Sequence of chain 1.B:
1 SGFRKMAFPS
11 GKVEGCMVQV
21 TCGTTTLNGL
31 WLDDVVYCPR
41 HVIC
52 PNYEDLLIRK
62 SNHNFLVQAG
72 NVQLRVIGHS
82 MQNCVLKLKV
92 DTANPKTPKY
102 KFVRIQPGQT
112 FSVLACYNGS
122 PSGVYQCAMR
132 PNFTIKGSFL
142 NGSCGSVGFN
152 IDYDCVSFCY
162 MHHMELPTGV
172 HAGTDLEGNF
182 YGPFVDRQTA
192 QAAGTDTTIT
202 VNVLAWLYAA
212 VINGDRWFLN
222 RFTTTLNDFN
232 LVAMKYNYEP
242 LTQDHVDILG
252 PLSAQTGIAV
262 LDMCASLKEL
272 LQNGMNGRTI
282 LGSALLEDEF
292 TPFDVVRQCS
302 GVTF

This protein binds this small molecule.
Small molecule (SMILES): CO[C@@]1(C(=O)Nc2cncc3ccccc23)CCOc2c(F)cc(F)cc21

Binding-site contacts:
Ligand atom F contacts residue GLN189 of chain 1.B at 2.9 Å.
Ligand atom N1 contacts residue HIS163 of chain 1.B at 2.6 Å (h-bond).
Ligand atom O2 contacts residue GLU166 of chain 1.B at 3.0 Å (salt-bridge).
Ligand atom C15 contacts residue GLU166 of chain 1.B at 3.4 Å.
Ligand atom C13 contacts residue PHE140 of chain 1.B at 3.7 Å (hydrophobic).
Ligand atom C15 contacts residue ASN142 of chain 1.B at 3.7 Å.
Ligand atom C14 contacts residue GLU166 of chain 1.B at 3.7 Å.
Ligand atom C5 contacts residue ARG188 of chain 1.B at 4.0 Å.
Ligand atom F1 contacts residue ASP187 of chain 1.B at 3.7 Å.
Ligand atom C12 contacts residue CYS145 of chain 1.B at 3.7 Å (hydrophobic).
Ligand atom N1 contacts residue GLU166 of chain 1.B at 3.9 Å.
Ligand atom O1 contacts residue GLN189 of chain 1.B at 3.3 Å (h-bond).
Ligand atom C14 contacts residue LEU141 of chain 1.B at 3.7 Å (hydrophobic).
Ligand atom C contacts residue HIS41 of chain 1.B at 3.4 Å.
Ligand atom C8 contacts residue HIS41 of chain 1.B at 4.0 Å.
Ligand atom C15 contacts residue LEU141 of chain 1.B at 3.6 Å (hydrophobic).
Ligand atom C6 contacts residue ASP187 of chain 1.B at 3.6 Å.
Ligand atom F1 contacts residue MET165 of chain 1.B at 3.5 Å.
Ligand atom C15 contacts residue PHE140 of chain 1.B at 3.5 Å (hydrophobic).
Ligand atom C8 contacts residue MET165 of chain 1.B at 3.5 Å (hydrophobic).
Ligand atom F1 contacts residue HIS164 of chain 1.B at 3.5 Å.
Ligand atom C contacts residue CYS145 of chain 1.B at 3.7 Å (hydrophobic).
Ligand atom C7 contacts residue HIS41 of chain 1.B at 3.8 Å.
Ligand atom C13 contacts residue GLU166 of chain 1.B at 3.7 Å.
Ligand atom C6 contacts residue ARG188 of chain 1.B at 3.8 Å.
Ligand atom C7 contacts residue MET165 of chain 1.B at 3.6 Å (hydrophobic).
Ligand atom C7 contacts residue HIS164 of chain 1.B at 3.9 Å.
Ligand atom O2 contacts residue MET165 of chain 1.B at 3.3 Å.
Ligand atom F1 contacts residue HIS41 of chain 1.B at 3.2 Å.
Ligand atom N1 contacts residue SER144 of chain 1.B at 3.6 Å.
Ligand atom C12 contacts residue HIS163 of chain 1.B at 3.3 Å.
Ligand atom C13 contacts residue SER144 of chain 1.B at 3.9 Å.
Ligand atom C13 contacts residue HIS163 of chain 1.B at 3.7 Å.
Ligand atom C8 contacts residue HIS164 of chain 1.B at 3.4 Å.
Ligand atom C12 contacts residue GLU166 of chain 1.B at 3.7 Å.
Ligand atom C15 contacts residue SER1 of chain 1.A at 3.9 Å.
Ligand atom F contacts residue ARG188 of chain 1.B at 3.0 Å.
Ligand atom C12 contacts residue MET165 of chain 1.B at 3.9 Å (hydrophobic).
Ligand atom C16 contacts residue ASN142 of chain 1.B at 3.8 Å.
Ligand atom C13 contacts residue LEU141 of chain 1.B at 3.6 Å (hydrophobic).

Sequence of chain 1.A:
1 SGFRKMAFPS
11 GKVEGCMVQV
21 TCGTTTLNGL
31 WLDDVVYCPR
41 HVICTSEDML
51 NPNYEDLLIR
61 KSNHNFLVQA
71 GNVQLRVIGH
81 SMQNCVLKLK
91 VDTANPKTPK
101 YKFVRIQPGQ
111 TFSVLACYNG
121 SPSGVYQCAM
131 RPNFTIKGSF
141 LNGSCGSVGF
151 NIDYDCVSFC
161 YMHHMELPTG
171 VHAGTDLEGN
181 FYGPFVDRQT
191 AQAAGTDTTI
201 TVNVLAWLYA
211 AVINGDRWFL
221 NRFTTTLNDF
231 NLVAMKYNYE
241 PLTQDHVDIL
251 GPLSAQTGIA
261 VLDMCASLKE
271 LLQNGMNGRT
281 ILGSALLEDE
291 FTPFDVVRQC